A small-molecule ligand and the protein it binds are described below.
Small molecule (SMILES): CC(=O)N[C@@H]1[C@@H](O)[C@H](O)[C@@H](CO)O[C@H]1O

Binding-site contacts:
Ligand atom C2 contacts residue ASN413 of chain 1.E at 2.5 Å.
Ligand atom C3 contacts residue ASN413 of chain 1.E at 3.8 Å.
Ligand atom C6 contacts residue PRO258 of chain 1.E at 3.9 Å (hydrophobic).
Ligand atom C4 contacts residue ASN413 of chain 1.E at 4.2 Å.
Ligand atom C8 contacts residue ASN229 of chain 1.E at 3.3 Å.
Ligand atom O6 contacts residue LEU232 of chain 1.E at 4.1 Å.
Ligand atom N2 contacts residue ASN413 of chain 1.E at 2.9 Å (h-bond).
Ligand atom O6 contacts residue PRO258 of chain 1.E at 4.0 Å.
Ligand atom C7 contacts residue ASN229 of chain 1.E at 4.0 Å.
Ligand atom O5 contacts residue ASN413 of chain 1.E at 2.4 Å (h-bond).
Ligand atom O5 contacts residue PRO258 of chain 1.E at 3.6 Å.
Ligand atom O7 contacts residue ASN229 of chain 1.E at 4.3 Å.
Ligand atom C1 contacts residue PRO258 of chain 1.E at 4.4 Å (hydrophobic).
Ligand atom C5 contacts residue ASN413 of chain 1.E at 3.7 Å.
Ligand atom C5 contacts residue PRO258 of chain 1.E at 4.3 Å (hydrophobic).
Ligand atom C7 contacts residue ASN413 of chain 1.E at 3.5 Å.
Ligand atom C1 contacts residue ASN413 of chain 1.E at 1.4 Å.
Ligand atom C8 contacts residue NAG1 of chain 1.AA at 3.5 Å.
Ligand atom O7 contacts residue ASN413 of chain 1.E at 3.7 Å.

Sequence of chain 1.E:
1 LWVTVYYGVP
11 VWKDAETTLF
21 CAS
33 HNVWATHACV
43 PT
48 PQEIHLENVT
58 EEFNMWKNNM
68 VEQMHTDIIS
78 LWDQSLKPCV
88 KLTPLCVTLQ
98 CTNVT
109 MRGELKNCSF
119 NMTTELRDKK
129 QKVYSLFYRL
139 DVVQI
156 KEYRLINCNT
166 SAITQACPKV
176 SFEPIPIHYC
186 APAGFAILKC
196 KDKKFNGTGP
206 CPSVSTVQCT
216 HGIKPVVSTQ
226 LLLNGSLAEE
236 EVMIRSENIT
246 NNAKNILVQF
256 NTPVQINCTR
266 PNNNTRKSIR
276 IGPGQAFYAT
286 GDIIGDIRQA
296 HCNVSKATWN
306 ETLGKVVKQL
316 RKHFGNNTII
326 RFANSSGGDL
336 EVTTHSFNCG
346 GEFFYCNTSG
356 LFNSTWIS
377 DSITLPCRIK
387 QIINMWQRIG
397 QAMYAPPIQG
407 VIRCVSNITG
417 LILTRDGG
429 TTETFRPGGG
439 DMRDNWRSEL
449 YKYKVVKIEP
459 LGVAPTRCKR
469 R